Binding-site contacts:
Ligand atom C1 contacts residue GLU103 of chain 1.B at 4.3 Å.
Ligand atom C4 contacts residue SER110 of chain 1.B at 3.9 Å.
Ligand atom C7 contacts residue THR108 of chain 1.B at 3.8 Å.
Ligand atom C2 contacts residue ASN106 of chain 1.B at 2.6 Å.
Ligand atom C6 contacts residue GLU103 of chain 1.B at 4.2 Å.
Ligand atom C2 contacts residue SER110 of chain 1.B at 4.3 Å.
Ligand atom O7 contacts residue LEU100 of chain 1.A at 3.7 Å.
Ligand atom C1 contacts residue ASN106 of chain 1.B at 1.5 Å.
Ligand atom O6 contacts residue GLU103 of chain 1.B at 2.9 Å (salt-bridge).
Ligand atom C5 contacts residue ASN106 of chain 1.B at 3.4 Å.
Ligand atom C7 contacts residue ASN106 of chain 1.B at 3.3 Å.
Ligand atom O5 contacts residue GLU103 of chain 1.B at 4.0 Å.
Ligand atom O5 contacts residue ASN106 of chain 1.B at 2.4 Å (h-bond).
Ligand atom N2 contacts residue LEU100 of chain 1.A at 4.3 Å.
Ligand atom N2 contacts residue THR108 of chain 1.B at 3.8 Å.
Ligand atom C5 contacts residue GLU103 of chain 1.B at 4.2 Å.
Ligand atom O7 contacts residue ASN106 of chain 1.B at 4.2 Å.
Ligand atom C4 contacts residue ASN106 of chain 1.B at 4.2 Å.
Ligand atom C1 contacts residue SER110 of chain 1.B at 3.9 Å.
Ligand atom C8 contacts residue ASN106 of chain 1.B at 3.1 Å.
Ligand atom O4 contacts residue GLU112 of chain 1.B at 3.6 Å.
Ligand atom N2 contacts residue SER110 of chain 1.B at 4.4 Å.
Ligand atom C3 contacts residue ASN106 of chain 1.B at 3.8 Å.
Ligand atom O4 contacts residue SER110 of chain 1.B at 3.5 Å (h-bond).
Ligand atom C5 contacts residue SER110 of chain 1.B at 4.0 Å.
Ligand atom O7 contacts residue THR108 of chain 1.B at 3.5 Å (h-bond).
Ligand atom C3 contacts residue SER110 of chain 1.B at 3.8 Å.
Ligand atom N2 contacts residue ASN106 of chain 1.B at 2.8 Å (h-bond).

The protein below binds the small molecule below.
Small molecule (SMILES): CC(=O)N[C@@H]1[C@@H](O)[C@H](O)[C@@H](CO)O[C@H]1O

Sequence of chain 1.A:
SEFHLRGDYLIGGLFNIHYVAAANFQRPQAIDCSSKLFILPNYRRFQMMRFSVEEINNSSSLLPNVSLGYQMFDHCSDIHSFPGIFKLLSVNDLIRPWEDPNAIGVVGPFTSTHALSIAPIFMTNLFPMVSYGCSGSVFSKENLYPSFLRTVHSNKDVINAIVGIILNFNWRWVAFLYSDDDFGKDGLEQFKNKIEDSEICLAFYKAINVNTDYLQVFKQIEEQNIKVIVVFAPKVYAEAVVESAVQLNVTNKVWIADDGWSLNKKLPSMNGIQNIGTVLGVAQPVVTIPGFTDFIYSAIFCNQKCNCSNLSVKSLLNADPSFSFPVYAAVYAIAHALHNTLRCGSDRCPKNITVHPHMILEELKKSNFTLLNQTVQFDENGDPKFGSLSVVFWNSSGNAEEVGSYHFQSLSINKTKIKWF

Sequence of chain 1.B:
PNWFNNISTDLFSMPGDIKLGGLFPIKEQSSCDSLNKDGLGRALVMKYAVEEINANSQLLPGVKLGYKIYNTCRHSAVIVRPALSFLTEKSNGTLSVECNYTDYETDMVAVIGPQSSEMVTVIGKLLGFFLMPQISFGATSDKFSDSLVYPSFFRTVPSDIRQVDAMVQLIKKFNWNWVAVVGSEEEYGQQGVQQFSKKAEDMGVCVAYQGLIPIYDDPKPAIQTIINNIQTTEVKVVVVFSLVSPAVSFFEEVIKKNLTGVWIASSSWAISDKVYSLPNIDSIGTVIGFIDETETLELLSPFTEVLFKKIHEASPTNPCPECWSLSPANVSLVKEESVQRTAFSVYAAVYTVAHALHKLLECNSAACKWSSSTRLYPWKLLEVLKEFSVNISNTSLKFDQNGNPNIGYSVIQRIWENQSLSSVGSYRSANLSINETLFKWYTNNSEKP